Binding-site contacts:
Ligand atom C6 contacts residue PHE12 of chain 1.A at 3.6 Å (hydrophobic).
Ligand atom C1 contacts residue PHE8 of chain 1.A at 4.4 Å (hydrophobic).
Ligand atom O6 contacts residue PHE12 of chain 1.A at 3.4 Å.
Ligand atom C7 contacts residue ASN13 of chain 1.A at 4.1 Å.
Ligand atom C2 contacts residue ASN13 of chain 1.A at 2.6 Å.
Ligand atom O7 contacts residue PHE8 of chain 1.A at 3.2 Å.
Ligand atom O6 contacts residue ASN13 of chain 1.A at 3.0 Å (h-bond).
Ligand atom C4 contacts residue SER41 of chain 1.A at 4.2 Å.
Ligand atom C3 contacts residue SER41 of chain 1.A at 4.2 Å.
Ligand atom C7 contacts residue PHE8 of chain 1.A at 4.3 Å (hydrophobic).
Ligand atom O5 contacts residue ASN13 of chain 1.A at 2.5 Å (h-bond).
Ligand atom C2 contacts residue GLY9 of chain 1.A at 3.8 Å.
Ligand atom C8 contacts residue LEU38 of chain 1.A at 3.4 Å (hydrophobic).
Ligand atom C1 contacts residue ASN13 of chain 1.A at 1.4 Å.
Ligand atom N2 contacts residue ASN13 of chain 1.A at 3.6 Å.
Ligand atom C7 contacts residue VAL37 of chain 1.A at 4.3 Å (hydrophobic).
Ligand atom O3 contacts residue ASN13 of chain 1.A at 3.4 Å (h-bond).
Ligand atom O5 contacts residue GLY9 of chain 1.A at 4.4 Å.
Ligand atom C5 contacts residue PHE12 of chain 1.A at 3.9 Å (hydrophobic).
Ligand atom N2 contacts residue VAL37 of chain 1.A at 4.3 Å.
Ligand atom O4 contacts residue ASN13 of chain 1.A at 4.1 Å.
Ligand atom C6 contacts residue PHE44 of chain 1.A at 4.5 Å (hydrophobic).
Ligand atom C5 contacts residue ASN13 of chain 1.A at 3.3 Å.
Ligand atom C1 contacts residue GLY9 of chain 1.A at 3.4 Å.
Ligand atom O7 contacts residue ASN13 of chain 1.A at 4.2 Å.
Ligand atom C7 contacts residue GLY9 of chain 1.A at 3.7 Å.
Ligand atom O7 contacts residue GLY9 of chain 1.A at 3.1 Å (h-bond).
Ligand atom C1 contacts residue PHE12 of chain 1.A at 3.8 Å (hydrophobic).
Ligand atom N2 contacts residue GLY9 of chain 1.A at 3.5 Å.
Ligand atom C4 contacts residue ASN13 of chain 1.A at 3.0 Å.
Ligand atom C3 contacts residue ASN13 of chain 1.A at 3.3 Å.
Ligand atom C8 contacts residue VAL37 of chain 1.A at 3.1 Å (hydrophobic).
Ligand atom O7 contacts residue PHE12 of chain 1.A at 4.2 Å.
Ligand atom C7 contacts residue LEU38 of chain 1.A at 4.0 Å (hydrophobic).
Ligand atom O4 contacts residue SER41 of chain 1.A at 3.4 Å (h-bond).
Ligand atom O7 contacts residue LEU38 of chain 1.A at 3.7 Å.
Ligand atom C8 contacts residue SER41 of chain 1.A at 4.2 Å.
Ligand atom C6 contacts residue ASN13 of chain 1.A at 3.7 Å.
Ligand atom O5 contacts residue PHE12 of chain 1.A at 3.0 Å.

Sequence of chain 1.A:
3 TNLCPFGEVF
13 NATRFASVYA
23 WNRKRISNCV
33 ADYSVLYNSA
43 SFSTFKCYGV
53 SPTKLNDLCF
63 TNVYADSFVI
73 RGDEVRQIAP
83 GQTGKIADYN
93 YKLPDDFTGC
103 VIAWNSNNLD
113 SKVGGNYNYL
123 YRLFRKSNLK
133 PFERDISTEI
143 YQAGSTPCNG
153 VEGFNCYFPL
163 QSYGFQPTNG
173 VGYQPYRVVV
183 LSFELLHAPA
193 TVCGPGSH

The protein below binds the small molecule below.
Small molecule (SMILES): CC(=O)N[C@@H]1[C@@H](O)[C@H](O)[C@@H](CO)O[C@H]1O